Sequence of chain 5.A:
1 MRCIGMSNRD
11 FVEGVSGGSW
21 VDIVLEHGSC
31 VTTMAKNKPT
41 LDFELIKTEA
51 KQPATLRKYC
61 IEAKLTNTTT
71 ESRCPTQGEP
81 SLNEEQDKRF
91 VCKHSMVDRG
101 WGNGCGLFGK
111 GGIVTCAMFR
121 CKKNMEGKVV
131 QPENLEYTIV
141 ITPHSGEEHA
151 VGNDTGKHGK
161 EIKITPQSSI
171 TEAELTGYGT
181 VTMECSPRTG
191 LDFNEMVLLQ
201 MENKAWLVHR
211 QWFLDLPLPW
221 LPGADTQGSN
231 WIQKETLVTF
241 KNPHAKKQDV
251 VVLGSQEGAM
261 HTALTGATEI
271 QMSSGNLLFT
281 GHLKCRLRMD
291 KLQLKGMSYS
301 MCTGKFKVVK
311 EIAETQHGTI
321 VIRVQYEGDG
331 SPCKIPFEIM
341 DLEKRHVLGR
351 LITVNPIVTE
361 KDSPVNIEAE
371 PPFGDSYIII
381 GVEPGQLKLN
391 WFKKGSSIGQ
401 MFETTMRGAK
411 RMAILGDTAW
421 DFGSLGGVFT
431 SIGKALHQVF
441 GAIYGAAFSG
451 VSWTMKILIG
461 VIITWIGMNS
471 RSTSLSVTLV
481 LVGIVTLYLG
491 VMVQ

Binding-site contacts:
Ligand atom C8 contacts residue PHE90 of chain 5.A at 4.0 Å (hydrophobic).
Ligand atom O7 contacts residue ASN67 of chain 5.A at 3.0 Å (h-bond).
Ligand atom O7 contacts residue MET118 of chain 5.A at 3.5 Å.
Ligand atom C8 contacts residue MET118 of chain 5.A at 3.8 Å (hydrophobic).
Ligand atom C4 contacts residue ASN67 of chain 5.A at 4.2 Å.
Ligand atom C7 contacts residue MET118 of chain 5.A at 4.0 Å (hydrophobic).
Ligand atom C7 contacts residue ASN67 of chain 5.A at 3.2 Å.
Ligand atom N2 contacts residue ASN67 of chain 5.A at 2.9 Å (h-bond).
Ligand atom C2 contacts residue ASN67 of chain 5.A at 2.5 Å.
Ligand atom C5 contacts residue ASN67 of chain 5.A at 3.7 Å.
Ligand atom C3 contacts residue ASN67 of chain 5.A at 3.8 Å.
Ligand atom C1 contacts residue ASN67 of chain 5.A at 1.4 Å.
Ligand atom O5 contacts residue ASN67 of chain 5.A at 2.4 Å (h-bond).
Ligand atom C8 contacts residue ASN67 of chain 5.A at 4.0 Å.

The small molecule below binds the protein below.
Small molecule (SMILES): CC(=O)N[C@@H]1[C@@H](O)[C@H](O)[C@@H](CO)O[C@H]1O